Sequence of chain 4.A:
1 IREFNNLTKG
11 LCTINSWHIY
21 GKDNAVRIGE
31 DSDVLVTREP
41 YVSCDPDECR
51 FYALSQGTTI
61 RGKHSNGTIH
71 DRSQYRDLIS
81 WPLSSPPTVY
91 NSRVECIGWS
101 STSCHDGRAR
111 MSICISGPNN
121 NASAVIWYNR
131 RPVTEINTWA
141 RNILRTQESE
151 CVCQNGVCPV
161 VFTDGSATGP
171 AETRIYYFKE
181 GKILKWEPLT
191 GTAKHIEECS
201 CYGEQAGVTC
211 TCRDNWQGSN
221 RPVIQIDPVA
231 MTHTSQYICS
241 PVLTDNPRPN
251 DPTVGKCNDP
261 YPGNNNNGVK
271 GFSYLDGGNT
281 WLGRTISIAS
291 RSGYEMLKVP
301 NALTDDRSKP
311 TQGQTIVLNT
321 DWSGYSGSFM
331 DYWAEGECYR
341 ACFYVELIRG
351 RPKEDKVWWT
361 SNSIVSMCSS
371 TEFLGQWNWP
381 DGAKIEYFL

Binding-site contacts:
Ligand atom C5 contacts residue TRP358 of chain 4.A at 4.2 Å (hydrophobic).
Ligand atom O7 contacts residue ASN66 of chain 4.A at 3.0 Å (h-bond).
Ligand atom C1 contacts residue TRP358 of chain 4.A at 3.8 Å (hydrophobic).
Ligand atom C4 contacts residue ASN66 of chain 4.A at 4.2 Å.
Ligand atom C3 contacts residue TRP358 of chain 4.A at 4.2 Å (hydrophobic).
Ligand atom C1 contacts residue ASN66 of chain 4.A at 1.4 Å.
Ligand atom O5 contacts residue ASN66 of chain 4.A at 2.4 Å (h-bond).
Ligand atom O3 contacts residue TRP358 of chain 4.A at 3.9 Å.
Ligand atom O4 contacts residue TRP358 of chain 4.A at 4.2 Å.
Ligand atom C3 contacts residue ASN66 of chain 4.A at 3.7 Å.
Ligand atom C2 contacts residue TRP358 of chain 4.A at 3.8 Å (hydrophobic).
Ligand atom C7 contacts residue ASN66 of chain 4.A at 3.0 Å.
Ligand atom C5 contacts residue ASN66 of chain 4.A at 3.6 Å.
Ligand atom N2 contacts residue ASN66 of chain 4.A at 2.8 Å (h-bond).
Ligand atom O6 contacts residue TRP358 of chain 4.A at 4.3 Å.
Ligand atom O5 contacts residue TRP358 of chain 4.A at 3.9 Å.
Ligand atom C8 contacts residue ASN66 of chain 4.A at 4.1 Å.
Ligand atom O7 contacts residue TRP358 of chain 4.A at 2.9 Å.
Ligand atom C7 contacts residue TRP358 of chain 4.A at 3.8 Å (hydrophobic).
Ligand atom O7 contacts residue TYR387 of chain 2.A at 4.0 Å.
Ligand atom N2 contacts residue TRP358 of chain 4.A at 4.4 Å.
Ligand atom C2 contacts residue ASN66 of chain 4.A at 2.4 Å.
Ligand atom C6 contacts residue TRP358 of chain 4.A at 3.7 Å (hydrophobic).
Ligand atom C4 contacts residue TRP358 of chain 4.A at 3.8 Å (hydrophobic).

Sequence of chain 2.A:
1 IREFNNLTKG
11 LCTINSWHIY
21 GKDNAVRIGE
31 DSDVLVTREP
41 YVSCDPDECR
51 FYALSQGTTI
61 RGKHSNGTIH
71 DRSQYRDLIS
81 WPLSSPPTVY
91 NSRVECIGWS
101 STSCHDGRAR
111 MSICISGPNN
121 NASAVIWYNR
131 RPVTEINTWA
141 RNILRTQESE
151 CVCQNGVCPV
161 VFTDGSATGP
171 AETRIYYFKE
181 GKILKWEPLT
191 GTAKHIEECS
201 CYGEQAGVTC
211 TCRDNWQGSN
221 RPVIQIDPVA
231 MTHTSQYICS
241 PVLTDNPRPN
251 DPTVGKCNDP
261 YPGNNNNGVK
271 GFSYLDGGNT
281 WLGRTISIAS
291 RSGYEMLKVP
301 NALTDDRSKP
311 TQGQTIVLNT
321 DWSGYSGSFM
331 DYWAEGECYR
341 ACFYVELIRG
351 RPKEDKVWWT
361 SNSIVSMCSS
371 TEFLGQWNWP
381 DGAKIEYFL

A protein and the small-molecule ligand that binds it are described below.
Small molecule (SMILES): CC(=O)N[C@H]1[C@H](O[C@H]2[C@H](O)[C@@H](NC(C)=O)CO[C@@H]2CO)O[C@H](CO)[C@@H](O)[C@@H]1O